A protein and the small-molecule ligand that binds it are described below.
Small molecule (SMILES): CC(=O)N[C@H]1[C@H](O[C@H]2[C@H](O)[C@@H](NC(C)=O)CO[C@@H]2CO)O[C@H](CO)[C@@H](O[C@@H]2O[C@H](CO)[C@@H](O)[C@H](O)[C@@H]2O)[C@@H]1O

Binding-site contacts:
Ligand atom C8 contacts residue LYS76 of chain 2.F at 4.0 Å.
Ligand atom C8 contacts residue ASN77 of chain 2.F at 3.7 Å.
Ligand atom C4 contacts residue ASN96 of chain 2.F at 4.2 Å.
Ligand atom C7 contacts residue ASN77 of chain 2.F at 3.8 Å.
Ligand atom O5 contacts residue ASN96 of chain 2.F at 2.2 Å (h-bond).
Ligand atom C7 contacts residue GLY75 of chain 2.F at 2.9 Å.
Ligand atom O7 contacts residue NAG1 of chain 2.K at 3.4 Å.
Ligand atom C3 contacts residue ASN96 of chain 2.F at 3.8 Å.
Ligand atom C3 contacts residue GLY75 of chain 2.F at 4.4 Å.
Ligand atom O7 contacts residue ASN96 of chain 2.F at 3.4 Å (h-bond).
Ligand atom C7 contacts residue ASN96 of chain 2.F at 3.5 Å.
Ligand atom C2 contacts residue ASN96 of chain 2.F at 2.6 Å.
Ligand atom C7 contacts residue NAG1 of chain 2.K at 4.3 Å.
Ligand atom O7 contacts residue ASN77 of chain 2.F at 3.4 Å (h-bond).
Ligand atom N2 contacts residue ASN96 of chain 2.F at 3.1 Å (h-bond).
Ligand atom N2 contacts residue GLY75 of chain 2.F at 2.6 Å (h-bond).
Ligand atom C1 contacts residue ASN96 of chain 2.F at 1.4 Å.
Ligand atom C2 contacts residue GLY75 of chain 2.F at 3.8 Å.
Ligand atom C1 contacts residue GLY75 of chain 2.F at 3.9 Å.
Ligand atom O7 contacts residue GLY75 of chain 2.F at 4.0 Å.
Ligand atom C8 contacts residue GLY75 of chain 2.F at 2.5 Å.
Ligand atom C5 contacts residue ASN96 of chain 2.F at 3.5 Å.
Ligand atom C8 contacts residue NAG1 of chain 2.K at 4.3 Å.

Sequence of chain 2.F:
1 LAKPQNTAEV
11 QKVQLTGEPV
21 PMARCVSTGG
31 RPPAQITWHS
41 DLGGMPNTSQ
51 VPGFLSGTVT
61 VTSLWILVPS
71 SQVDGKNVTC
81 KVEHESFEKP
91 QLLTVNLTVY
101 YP